Binding-site contacts:
Ligand atom C5 contacts residue ASN12 of chain 24.F at 4.1 Å.
Ligand atom C1 contacts residue ASN12 of chain 24.F at 2.1 Å.
Ligand atom C2 contacts residue ASN12 of chain 24.F at 3.2 Å.
Ligand atom O5 contacts residue ASN12 of chain 24.F at 2.7 Å (h-bond).
Ligand atom O7 contacts residue ASN12 of chain 24.F at 3.7 Å.
Ligand atom N2 contacts residue ASN12 of chain 24.F at 3.8 Å.
Ligand atom C7 contacts residue ASN12 of chain 24.F at 3.9 Å.

Sequence of chain 24.F:
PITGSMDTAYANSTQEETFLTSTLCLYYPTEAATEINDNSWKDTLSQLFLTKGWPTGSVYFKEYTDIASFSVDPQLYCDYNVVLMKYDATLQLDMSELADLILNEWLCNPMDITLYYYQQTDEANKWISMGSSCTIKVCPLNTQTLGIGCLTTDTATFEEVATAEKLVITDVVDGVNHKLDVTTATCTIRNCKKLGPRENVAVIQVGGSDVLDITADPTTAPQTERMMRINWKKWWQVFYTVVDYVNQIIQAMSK

This small molecule binds to this protein.
Small molecule (SMILES): CC(=O)N[C@H]1[C@H](O[C@H]2[C@H](O)[C@@H](NC(C)=O)CO[C@@H]2CO)O[C@H](CO)[C@@H](O)[C@@H]1O